The small molecule below binds the protein below.
Small molecule (SMILES): CC(C)CCC[C@@H](C)[C@H]1CC[C@H]2[C@@H]3CC=C4C[C@@H](OC(=O)CCC(=O)O)CC[C@]4(C)[C@H]3CC[C@]12C

Binding-site contacts:
Ligand atom CAB contacts residue ILE495 of chain 1.A at 3.7 Å (hydrophobic).
Ligand atom CAI contacts residue VAL402 of chain 1.A at 3.6 Å (hydrophobic).
Ligand atom CAY contacts residue THR432 of chain 1.A at 3.8 Å.
Ligand atom OAW contacts residue THR432 of chain 1.A at 2.7 Å (h-bond).
Ligand atom CAS contacts residue PHE436 of chain 1.A at 4.0 Å (hydrophobic).
Ligand atom CAS contacts residue PHE437 of chain 1.A at 3.8 Å (hydrophobic).
Ligand atom OAF contacts residue TYR47 of chain 1.A at 2.6 Å (h-bond).
Ligand atom CAD contacts residue PHE436 of chain 1.A at 3.8 Å (hydrophobic).
Ligand atom OAH contacts residue THR432 of chain 1.A at 2.8 Å (h-bond).
Ligand atom CAR contacts residue PHE436 of chain 1.A at 3.5 Å (hydrophobic).
Ligand atom CAK contacts residue TYR518 of chain 1.A at 3.5 Å (hydrophobic).
Ligand atom CAL contacts residue TYR435 of chain 1.A at 3.8 Å (hydrophobic).
Ligand atom OAG contacts residue PHE386 of chain 1.A at 3.0 Å.
Ligand atom CAV contacts residue PHE386 of chain 1.A at 3.9 Å (hydrophobic).
Ligand atom CAI contacts residue TYR518 of chain 1.A at 3.7 Å (hydrophobic).
Ligand atom CAT contacts residue PHE436 of chain 1.A at 3.6 Å (hydrophobic).
Ligand atom CAA contacts residue LEU488 of chain 1.A at 3.7 Å (hydrophobic).
Ligand atom CAR contacts residue THR432 of chain 1.A at 3.3 Å.
Ligand atom OAW contacts residue SER405 of chain 1.A at 3.6 Å.
Ligand atom CAY contacts residue TYR47 of chain 1.A at 3.7 Å (hydrophobic).
Ligand atom CAY contacts residue PHE386 of chain 1.A at 3.6 Å (hydrophobic).
Ligand atom CAJ contacts residue GLY491 of chain 1.A at 3.8 Å.
Ligand atom CAD contacts residue PHE386 of chain 1.A at 3.5 Å (hydrophobic).
Ligand atom CAK contacts residue VAL402 of chain 1.A at 3.7 Å (hydrophobic).
Ligand atom CAY contacts residue SER405 of chain 1.A at 3.9 Å.
Ligand atom CAX contacts residue TYR47 of chain 1.A at 3.3 Å (hydrophobic).
Ligand atom CAN contacts residue ILE495 of chain 1.A at 3.8 Å (hydrophobic).
Ligand atom CBC contacts residue THR432 of chain 1.A at 3.2 Å.
Ligand atom CAT contacts residue THR432 of chain 1.A at 3.6 Å.
Ligand atom CAX contacts residue THR432 of chain 1.A at 3.7 Å.
Ligand atom CAL contacts residue TYR378 of chain 1.A at 3.8 Å (hydrophobic).
Ligand atom CBC contacts residue SER405 of chain 1.A at 3.9 Å.
Ligand atom CAM contacts residue PHE386 of chain 1.A at 3.8 Å (hydrophobic).
Ligand atom OAG contacts residue SER405 of chain 1.A at 3.2 Å.
Ligand atom OAG contacts residue TYR47 of chain 1.A at 3.1 Å (h-bond).
Ligand atom CAL contacts residue TYR47 of chain 1.A at 3.3 Å (hydrophobic).
Ligand atom CAX contacts residue TYR378 of chain 1.A at 3.7 Å (hydrophobic).
Ligand atom CAU contacts residue PHE437 of chain 1.A at 3.6 Å (hydrophobic).
Ligand atom CAV contacts residue SER405 of chain 1.A at 3.3 Å.
Ligand atom OAF contacts residue TYR378 of chain 1.A at 3.4 Å (h-bond).

Sequence of chain 1.A:
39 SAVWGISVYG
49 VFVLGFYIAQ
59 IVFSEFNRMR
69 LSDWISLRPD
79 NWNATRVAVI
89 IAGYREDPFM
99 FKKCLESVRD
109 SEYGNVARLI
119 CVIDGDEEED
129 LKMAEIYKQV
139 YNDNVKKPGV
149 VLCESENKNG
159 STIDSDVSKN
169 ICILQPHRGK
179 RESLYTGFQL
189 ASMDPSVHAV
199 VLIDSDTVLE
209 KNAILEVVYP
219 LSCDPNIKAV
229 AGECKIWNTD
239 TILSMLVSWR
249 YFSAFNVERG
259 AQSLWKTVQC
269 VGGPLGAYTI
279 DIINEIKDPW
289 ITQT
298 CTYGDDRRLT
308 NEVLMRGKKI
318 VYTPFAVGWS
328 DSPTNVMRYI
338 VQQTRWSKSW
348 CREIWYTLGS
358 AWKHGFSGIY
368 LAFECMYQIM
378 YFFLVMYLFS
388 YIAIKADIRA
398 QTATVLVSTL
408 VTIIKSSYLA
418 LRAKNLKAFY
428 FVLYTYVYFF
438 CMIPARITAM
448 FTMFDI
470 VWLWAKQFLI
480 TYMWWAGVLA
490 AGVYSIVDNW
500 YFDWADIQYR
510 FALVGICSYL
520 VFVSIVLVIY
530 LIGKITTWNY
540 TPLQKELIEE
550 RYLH